Sequence of chain 1.K:
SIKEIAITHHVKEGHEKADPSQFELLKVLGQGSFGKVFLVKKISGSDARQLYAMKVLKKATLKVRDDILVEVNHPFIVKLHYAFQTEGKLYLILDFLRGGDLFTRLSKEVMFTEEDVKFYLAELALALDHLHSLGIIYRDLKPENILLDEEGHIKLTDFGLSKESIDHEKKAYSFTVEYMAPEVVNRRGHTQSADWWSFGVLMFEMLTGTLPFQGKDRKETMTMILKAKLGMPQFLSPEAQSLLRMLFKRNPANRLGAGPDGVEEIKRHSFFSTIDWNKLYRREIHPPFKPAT

A protein and the small-molecule ligand that binds it are described below.
Small molecule (SMILES): Nc1ncnc2c1ncn2[C@@H]1O[C@H](CO[P](=O)(O)O[P](=O)(O)NP(=O)(O)O)[C@@H](O)[C@H]1O

Binding-site contacts:
Ligand atom N1 contacts residue ALA64 of chain 1.K at 3.7 Å.
Ligand atom C4 contacts residue LEU166 of chain 1.K at 3.6 Å (hydrophobic).
Ligand atom O2B contacts residue LYS66 of chain 1.K at 3.2 Å (salt-bridge).
Ligand atom O1G contacts residue PHE45 of chain 1.K at 3.4 Å.
Ligand atom N3B contacts residue GLY43 of chain 1.K at 3.5 Å.
Ligand atom N3 contacts residue LEU40 of chain 1.K at 3.8 Å.
Ligand atom C6 contacts residue ASP114 of chain 1.K at 3.5 Å.
Ligand atom O3' contacts residue GLU163 of chain 1.K at 2.9 Å (salt-bridge).
Ligand atom O3G contacts residue SER44 of chain 1.K at 2.9 Å (h-bond).
Ligand atom C5' contacts residue GLY43 of chain 1.K at 3.7 Å.
Ligand atom O2A contacts residue GLU163 of chain 1.K at 3.7 Å.
Ligand atom PG contacts residue SER44 of chain 1.K at 3.3 Å.
Ligand atom N3B contacts residue SER44 of chain 1.K at 3.1 Å (h-bond).
Ligand atom O1B contacts residue PHE45 of chain 1.K at 3.6 Å.
Ligand atom O1G contacts residue LYS182 of chain 1.K at 3.7 Å.
Ligand atom O3G contacts residue LYS161 of chain 1.K at 3.0 Å.
Ligand atom PG contacts residue LYS161 of chain 1.K at 3.7 Å.
Ligand atom C2 contacts residue LEU40 of chain 1.K at 3.6 Å (hydrophobic).
Ligand atom O3A contacts residue LYS66 of chain 1.K at 3.8 Å.
Ligand atom C2 contacts residue LEU116 of chain 1.K at 3.6 Å (hydrophobic).
Ligand atom N3 contacts residue LEU166 of chain 1.K at 3.5 Å.
Ligand atom O3A contacts residue GLY43 of chain 1.K at 3.7 Å.
Ligand atom O1G contacts residue SER44 of chain 1.K at 3.2 Å (h-bond).
Ligand atom N6 contacts residue LEU116 of chain 1.K at 3.6 Å.
Ligand atom O1G contacts residue LYS161 of chain 1.K at 3.2 Å (salt-bridge).
Ligand atom N1 contacts residue ASP114 of chain 1.K at 3.5 Å (salt-bridge).
Ligand atom O4' contacts residue GLY41 of chain 1.K at 3.8 Å.
Ligand atom N3B contacts residue PHE45 of chain 1.K at 3.5 Å (h-bond).
Ligand atom C6 contacts residue ALA64 of chain 1.K at 3.5 Å (hydrophobic).
Ligand atom N6 contacts residue ALA64 of chain 1.K at 3.3 Å.
Ligand atom O2G contacts residue ASN164 of chain 1.K at 3.1 Å (h-bond).
Ligand atom N1 contacts residue LEU116 of chain 1.K at 3.0 Å (h-bond).
Ligand atom C3' contacts residue GLU163 of chain 1.K at 3.5 Å.
Ligand atom O4' contacts residue VAL48 of chain 1.K at 3.5 Å.
Ligand atom O1A contacts residue THR176 of chain 1.K at 2.5 Å (h-bond).
Ligand atom O2A contacts residue ASN164 of chain 1.K at 3.8 Å.
Ligand atom O2B contacts residue LYS182 of chain 1.K at 2.7 Å (salt-bridge).
Ligand atom O1A contacts residue LYS66 of chain 1.K at 3.3 Å (salt-bridge).
Ligand atom O2G contacts residue LYS161 of chain 1.K at 3.5 Å (salt-bridge).
Ligand atom N6 contacts residue ASP114 of chain 1.K at 2.6 Å (salt-bridge).

Sequence of chain 1.L:
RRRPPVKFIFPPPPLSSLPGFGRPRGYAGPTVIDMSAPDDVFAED